The protein below binds the small molecule below.
Small molecule (SMILES): OCCc1ccccc1

Binding-site contacts:
Ligand atom CA contacts residue GLU311 of chain 1.A at 4.4 Å.
Ligand atom C3' contacts residue MET260 of chain 1.A at 4.3 Å (hydrophobic).
Ligand atom C2' contacts residue LYS261 of chain 1.A at 3.9 Å.
Ligand atom C5' contacts residue GLY315 of chain 1.A at 3.4 Å.
Ligand atom C3' contacts residue GLY315 of chain 1.A at 3.6 Å.
Ligand atom OXT contacts residue LYS261 of chain 1.A at 3.6 Å.
Ligand atom C3' contacts residue ASN320 of chain 1.A at 2.9 Å.
Ligand atom C contacts residue LYS261 of chain 1.A at 3.6 Å.
Ligand atom C4' contacts residue LYS261 of chain 1.A at 3.9 Å.
Ligand atom C1' contacts residue GLU311 of chain 1.A at 4.4 Å.
Ligand atom C4' contacts residue ILE316 of chain 1.A at 3.6 Å (hydrophobic).
Ligand atom C3' contacts residue THR319 of chain 1.A at 4.1 Å.
Ligand atom C6' contacts residue GLU311 of chain 1.A at 4.1 Å.
Ligand atom C1' contacts residue MET260 of chain 1.A at 4.1 Å (hydrophobic).
Ligand atom C1' contacts residue LYS261 of chain 1.A at 4.2 Å.
Ligand atom C6' contacts residue MET260 of chain 1.A at 3.4 Å (hydrophobic).
Ligand atom C4' contacts residue ASN320 of chain 1.A at 3.2 Å.
Ligand atom CA contacts residue MET260 of chain 1.A at 4.3 Å (hydrophobic).
Ligand atom C4' contacts residue MET260 of chain 1.A at 3.2 Å (hydrophobic).
Ligand atom C5' contacts residue MET260 of chain 1.A at 3.6 Å (hydrophobic).
Ligand atom C2' contacts residue THR319 of chain 1.A at 4.1 Å.
Ligand atom C3' contacts residue LYS261 of chain 1.A at 3.6 Å.
Ligand atom C3' contacts residue ARG323 of chain 1.A at 3.8 Å.
Ligand atom C6' contacts residue GLY315 of chain 1.A at 3.8 Å.
Ligand atom C6' contacts residue THR312 of chain 1.A at 4.0 Å.
Ligand atom C1' contacts residue GLY315 of chain 1.A at 3.8 Å.
Ligand atom C2' contacts residue GLY315 of chain 1.A at 3.8 Å.
Ligand atom C contacts residue MET260 of chain 1.A at 3.8 Å (hydrophobic).
Ligand atom C3' contacts residue ILE316 of chain 1.A at 4.4 Å (hydrophobic).
Ligand atom C5' contacts residue THR312 of chain 1.A at 3.7 Å.
Ligand atom CA contacts residue LYS261 of chain 1.A at 4.5 Å.
Ligand atom C4' contacts residue GLY315 of chain 1.A at 3.3 Å.
Ligand atom C5' contacts residue ILE316 of chain 1.A at 3.8 Å (hydrophobic).
Ligand atom C2' contacts residue ASN320 of chain 1.A at 4.2 Å.

Sequence of chain 1.A:
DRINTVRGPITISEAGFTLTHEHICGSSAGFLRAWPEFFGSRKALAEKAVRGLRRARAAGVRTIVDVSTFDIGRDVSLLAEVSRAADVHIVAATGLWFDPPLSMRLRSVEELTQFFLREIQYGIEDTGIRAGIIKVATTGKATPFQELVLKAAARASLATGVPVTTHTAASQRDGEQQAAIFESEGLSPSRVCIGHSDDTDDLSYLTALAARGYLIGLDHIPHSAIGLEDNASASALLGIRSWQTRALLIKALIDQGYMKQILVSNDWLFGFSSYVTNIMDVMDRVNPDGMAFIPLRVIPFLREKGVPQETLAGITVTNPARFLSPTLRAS